Sequence of chain 1.D:
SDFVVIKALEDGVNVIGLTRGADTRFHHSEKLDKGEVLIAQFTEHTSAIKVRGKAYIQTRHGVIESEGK

Sequence of chain 1.C:
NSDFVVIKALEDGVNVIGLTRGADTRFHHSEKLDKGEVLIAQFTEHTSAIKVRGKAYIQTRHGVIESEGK

Binding-site contacts:
Ligand atom O contacts residue THR47 of chain 1.D at 3.7 Å.
Ligand atom OXT contacts residue GLY25 of chain 1.C at 3.9 Å.
Ligand atom N contacts residue ASP27 of chain 1.C at 3.1 Å (salt-bridge).
Ligand atom OXT contacts residue HIS49 of chain 1.D at 3.8 Å.
Ligand atom CH2 contacts residue GLY21 of chain 1.D at 3.5 Å.
Ligand atom CA contacts residue SER51 of chain 1.C at 3.9 Å.
Ligand atom CZ3 contacts residue HIS32 of chain 1.D at 4.0 Å.
Ligand atom O contacts residue SER51 of chain 1.C at 2.9 Å (h-bond).
Ligand atom O contacts residue ARG24 of chain 1.C at 3.3 Å.
Ligand atom N contacts residue ARG24 of chain 1.C at 4.0 Å.
Ligand atom N contacts residue THR23 of chain 1.C at 2.8 Å (h-bond).
Ligand atom C contacts residue SER51 of chain 1.C at 3.6 Å.
Ligand atom CZ2 contacts residue THR50 of chain 1.D at 3.8 Å.
Ligand atom CA contacts residue THR23 of chain 1.C at 3.8 Å.
Ligand atom N contacts residue GLY25 of chain 1.C at 2.8 Å (h-bond).
Ligand atom OXT contacts residue THR50 of chain 1.D at 2.8 Å (h-bond).
Ligand atom CD1 contacts residue SER51 of chain 1.C at 3.5 Å.
Ligand atom CA contacts residue THR28 of chain 1.C at 3.2 Å.
Ligand atom N contacts residue THR28 of chain 1.C at 2.8 Å (h-bond).
Ligand atom CA contacts residue GLY25 of chain 1.C at 3.5 Å.
Ligand atom CE2 contacts residue THR50 of chain 1.D at 4.0 Å.
Ligand atom C contacts residue THR50 of chain 1.D at 3.9 Å.
Ligand atom NE1 contacts residue GLN45 of chain 1.D at 2.8 Å (h-bond).
Ligand atom O contacts residue THR23 of chain 1.C at 4.0 Å.
Ligand atom CB contacts residue THR23 of chain 1.C at 3.8 Å.
Ligand atom CD1 contacts residue GLN45 of chain 1.D at 3.5 Å.
Ligand atom CZ3 contacts residue GLY21 of chain 1.D at 3.7 Å.
Ligand atom CG contacts residue SER51 of chain 1.C at 3.8 Å.
Ligand atom CE2 contacts residue GLN45 of chain 1.D at 3.9 Å.
Ligand atom C contacts residue GLY25 of chain 1.C at 3.4 Å.
Ligand atom CB contacts residue SER51 of chain 1.C at 3.4 Å.
Ligand atom NE1 contacts residue ALA44 of chain 1.D at 3.9 Å.
Ligand atom CZ2 contacts residue ILE53 of chain 1.D at 3.9 Å (hydrophobic).
Ligand atom CE3 contacts residue HIS32 of chain 1.D at 3.9 Å.
Ligand atom C contacts residue THR47 of chain 1.D at 3.5 Å.
Ligand atom CB contacts residue THR28 of chain 1.C at 3.5 Å.
Ligand atom CD2 contacts residue THR50 of chain 1.D at 4.0 Å.
Ligand atom OXT contacts residue THR47 of chain 1.D at 2.6 Å (h-bond).
Ligand atom O contacts residue GLY25 of chain 1.C at 2.9 Å (h-bond).
Ligand atom CD1 contacts residue THR47 of chain 1.D at 3.9 Å.

The small molecule below binds the protein below.
Small molecule (SMILES): N[C@@H](Cc1c[nH]c2ccccc12)C(=O)O